Binding-site contacts:
Ligand atom C1 contacts residue ASN71 of chain 1.A at 1.4 Å.
Ligand atom O6 contacts residue PHE17 of chain 1.A at 3.5 Å.
Ligand atom C6 contacts residue GLN69 of chain 1.A at 3.9 Å.
Ligand atom C3 contacts residue LYS20 of chain 1.A at 3.6 Å.
Ligand atom C1 contacts residue THR73 of chain 1.A at 3.7 Å.
Ligand atom O7 contacts residue VAL38 of chain 1.A at 3.6 Å.
Ligand atom C5 contacts residue MAN4 of chain 1.D at 3.4 Å.
Ligand atom C2 contacts residue ASP39 of chain 1.A at 3.6 Å.
Ligand atom C2 contacts residue PHE17 of chain 1.A at 3.9 Å (hydrophobic).
Ligand atom O4 contacts residue MAN4 of chain 1.D at 2.8 Å (h-bond).
Ligand atom O5 contacts residue PHE15 of chain 1.A at 3.4 Å.
Ligand atom O7 contacts residue ASN71 of chain 1.A at 3.3 Å (h-bond).
Ligand atom O3 contacts residue LYS20 of chain 1.A at 2.9 Å (salt-bridge).
Ligand atom C4 contacts residue PHE15 of chain 1.A at 3.8 Å (hydrophobic).
Ligand atom C8 contacts residue ARG75 of chain 1.A at 3.9 Å.
Ligand atom N2 contacts residue ASP39 of chain 1.A at 2.8 Å (salt-bridge).
Ligand atom C3 contacts residue ASP39 of chain 1.A at 3.6 Å.
Ligand atom C6 contacts residue PHE17 of chain 1.A at 3.9 Å (hydrophobic).
Ligand atom C5 contacts residue ASN71 of chain 1.A at 3.7 Å.
Ligand atom C3 contacts residue ASN71 of chain 1.A at 3.8 Å.
Ligand atom C7 contacts residue ARG75 of chain 1.A at 3.8 Å.
Ligand atom C2 contacts residue ASN71 of chain 1.A at 2.4 Å.
Ligand atom C1 contacts residue PHE17 of chain 1.A at 3.7 Å (hydrophobic).
Ligand atom O5 contacts residue ASN71 of chain 1.A at 2.4 Å (h-bond).
Ligand atom O4 contacts residue MAN3 of chain 1.D at 3.4 Å (h-bond).
Ligand atom C2 contacts residue GLN69 of chain 1.A at 3.8 Å.
Ligand atom C1 contacts residue GLN69 of chain 1.A at 3.4 Å.
Ligand atom N2 contacts residue ASN71 of chain 1.A at 2.9 Å (h-bond).
Ligand atom O4 contacts residue VAL38 of chain 1.A at 3.5 Å.
Ligand atom O2 contacts residue GLN69 of chain 1.A at 3.0 Å (h-bond).
Ligand atom C3 contacts residue PHE15 of chain 1.A at 3.8 Å (hydrophobic).
Ligand atom C6 contacts residue THR34 of chain 1.A at 3.7 Å.
Ligand atom O4 contacts residue PHE15 of chain 1.A at 3.5 Å.
Ligand atom C7 contacts residue ASP39 of chain 1.A at 3.6 Å.
Ligand atom C1 contacts residue PHE15 of chain 1.A at 3.9 Å (hydrophobic).
Ligand atom O7 contacts residue ARG75 of chain 1.A at 3.0 Å (salt-bridge).
Ligand atom C4 contacts residue MAN4 of chain 1.D at 3.7 Å.
Ligand atom O2 contacts residue TYR70 of chain 1.A at 3.6 Å (h-bond).
Ligand atom C8 contacts residue ASP39 of chain 1.A at 3.5 Å.
Ligand atom C7 contacts residue ASN71 of chain 1.A at 3.3 Å.

Sequence of chain 1.A:
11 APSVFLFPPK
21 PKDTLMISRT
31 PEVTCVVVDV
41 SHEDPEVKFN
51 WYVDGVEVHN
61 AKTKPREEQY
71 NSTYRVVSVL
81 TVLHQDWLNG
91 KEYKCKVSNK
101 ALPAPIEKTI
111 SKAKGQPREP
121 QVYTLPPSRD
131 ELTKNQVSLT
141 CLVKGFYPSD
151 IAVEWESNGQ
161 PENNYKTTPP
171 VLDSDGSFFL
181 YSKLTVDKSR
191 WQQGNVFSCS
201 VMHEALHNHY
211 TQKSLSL

The protein below binds the small molecule below.
Small molecule (SMILES): CC(=O)N[C@H]1[C@H](O[C@H]2[C@H](O)[C@@H](NC(C)=O)CO[C@@H]2CO[C@H]2O[C@@H](C)[C@@H](O)[C@@H](O)[C@@H]2O)O[C@H](CO)[C@@H](O[C@H]2O[C@H](CO[C@H]3O[C@H](CO)[C@@H](O)[C@H](O)[C@@H]3O[C@@H]3O[C@H](CO)[C@@H](O)[C@H](O)[C@H]3NC(C)=O)[C@@H](O)[C@H](O[C@H]3O[C@H](CO)[C@@H](O)[C@H](O)[C@@H]3O[C@@H]3O[C@H](CO)[C@@H](O)[C@H](O)[C@H]3NC(C)=O)[C@@H]2O)[C@@H]1O